Sequence of chain 1.A:
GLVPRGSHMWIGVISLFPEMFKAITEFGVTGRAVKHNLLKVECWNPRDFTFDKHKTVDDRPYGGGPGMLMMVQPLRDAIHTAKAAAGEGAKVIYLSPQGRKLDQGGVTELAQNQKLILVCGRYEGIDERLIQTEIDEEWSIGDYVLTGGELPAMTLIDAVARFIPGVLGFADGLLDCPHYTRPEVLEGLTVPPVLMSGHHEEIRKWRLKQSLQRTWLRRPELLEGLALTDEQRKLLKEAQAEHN

The small molecule below binds the protein below.
Small molecule (SMILES): CC(C)(C)c1cccc(C(=O)NCC2(NC(=O)c3cccc4nocc34)CCCCC2)c1

Binding-site contacts:
Ligand atom C15 contacts residue ARG122 of chain 1.A at 3.7 Å.
Ligand atom C8 contacts residue PRO97 of chain 1.A at 3.8 Å (hydrophobic).
Ligand atom C20 contacts residue TYR144 of chain 1.A at 3.5 Å (hydrophobic).
Ligand atom C16 contacts residue GLY125 of chain 1.A at 3.7 Å.
Ligand atom C15 contacts residue TYR123 of chain 1.A at 3.5 Å (hydrophobic).
Ligand atom O contacts residue VAL145 of chain 1.A at 3.2 Å.
Ligand atom C21 contacts residue TYR144 of chain 1.A at 3.1 Å (hydrophobic).
Ligand atom C3 contacts residue VAL145 of chain 1.A at 3.7 Å (hydrophobic).
Ligand atom N2 contacts residue ILE141 of chain 1.A at 3.0 Å (h-bond).
Ligand atom C25 contacts residue PRO152 of chain 1.A at 3.7 Å (hydrophobic).
Ligand atom O1 contacts residue GLY149 of chain 1.A at 3.8 Å.
Ligand atom C16 contacts residue GLU124 of chain 1.A at 3.7 Å.
Ligand atom C23 contacts residue PRO152 of chain 1.A at 3.7 Å (hydrophobic).
Ligand atom C13 contacts residue GLY148 of chain 1.A at 3.4 Å.
Ligand atom C9 contacts residue PRO97 of chain 1.A at 3.5 Å (hydrophobic).
Ligand atom C24 contacts residue SER96 of chain 1.A at 3.3 Å.
Ligand atom C22 contacts residue GLY142 of chain 1.A at 3.2 Å.
Ligand atom C20 contacts residue LEU146 of chain 1.A at 3.8 Å (hydrophobic).
Ligand atom C24 contacts residue PRO152 of chain 1.A at 3.5 Å (hydrophobic).
Ligand atom O contacts residue TYR144 of chain 1.A at 3.6 Å.
Ligand atom O2 contacts residue SER96 of chain 1.A at 3.3 Å (h-bond).
Ligand atom O contacts residue LEU146 of chain 1.A at 2.9 Å (h-bond).
Ligand atom C14 contacts residue GLY121 of chain 1.A at 3.7 Å.
Ligand atom O2 contacts residue PRO152 of chain 1.A at 3.2 Å.
Ligand atom N2 contacts residue PRO152 of chain 1.A at 3.6 Å.
Ligand atom C21 contacts residue GLY142 of chain 1.A at 3.5 Å.
Ligand atom C24 contacts residue LEU95 of chain 1.A at 3.3 Å (hydrophobic).
Ligand atom N2 contacts residue SER140 of chain 1.A at 3.4 Å.
Ligand atom C22 contacts residue SER140 of chain 1.A at 3.6 Å.
Ligand atom O2 contacts residue LEU95 of chain 1.A at 3.5 Å.
Ligand atom C13 contacts residue THR147 of chain 1.A at 3.8 Å.
Ligand atom C17 contacts residue PRO97 of chain 1.A at 3.6 Å (hydrophobic).
Ligand atom C9 contacts residue TYR144 of chain 1.A at 3.8 Å (hydrophobic).
Ligand atom C11 contacts residue LEU146 of chain 1.A at 3.3 Å (hydrophobic).
Ligand atom C14 contacts residue TYR123 of chain 1.A at 3.4 Å (hydrophobic).
Ligand atom C contacts residue PRO97 of chain 1.A at 3.7 Å (hydrophobic).
Ligand atom O2 contacts residue TRP139 of chain 1.A at 3.6 Å.
Ligand atom C18 contacts residue PRO97 of chain 1.A at 3.6 Å (hydrophobic).
Ligand atom C3 contacts residue TYR144 of chain 1.A at 3.6 Å (hydrophobic).
Ligand atom C15 contacts residue GLY121 of chain 1.A at 3.5 Å.